Sequence of chain 1.D:
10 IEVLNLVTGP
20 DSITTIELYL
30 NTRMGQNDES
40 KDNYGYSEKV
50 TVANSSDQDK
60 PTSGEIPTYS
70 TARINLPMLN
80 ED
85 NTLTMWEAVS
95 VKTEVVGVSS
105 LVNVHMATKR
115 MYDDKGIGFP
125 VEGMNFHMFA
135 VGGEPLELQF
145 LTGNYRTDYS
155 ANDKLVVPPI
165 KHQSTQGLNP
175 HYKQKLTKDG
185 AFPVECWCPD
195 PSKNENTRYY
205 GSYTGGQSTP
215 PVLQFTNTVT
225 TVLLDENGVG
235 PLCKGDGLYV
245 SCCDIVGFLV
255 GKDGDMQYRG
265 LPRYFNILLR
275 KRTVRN

Sequence of chain 1.C:
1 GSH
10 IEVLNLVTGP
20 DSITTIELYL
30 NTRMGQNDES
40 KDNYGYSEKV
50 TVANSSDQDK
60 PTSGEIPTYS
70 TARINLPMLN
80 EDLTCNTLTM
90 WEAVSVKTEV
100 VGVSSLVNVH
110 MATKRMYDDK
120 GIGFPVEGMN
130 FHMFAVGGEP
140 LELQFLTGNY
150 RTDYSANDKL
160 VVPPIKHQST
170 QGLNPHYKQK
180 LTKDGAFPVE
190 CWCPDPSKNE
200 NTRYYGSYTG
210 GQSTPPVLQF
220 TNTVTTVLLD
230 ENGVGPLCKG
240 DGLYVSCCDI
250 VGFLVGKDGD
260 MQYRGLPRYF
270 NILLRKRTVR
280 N

This small molecule binds to this protein.
Small molecule (SMILES): CC(=O)N[C@H]1[C@H](O[C@@H]2[C@H](O[C@]3(C(=O)O)C[C@H](O)[C@@H](NC(C)=O)[C@H]([C@H](O)[C@H](O)CO)O3)[C@@H](O)[C@H](O[C@H]3[C@H](O)[C@@H](O)[C@H](O)O[C@@H]3CO)O[C@@H]2CO)O[C@H](CO)[C@H](O)[C@@H]1O[C@@H]1O[C@H](CO)[C@H](O)[C@H](O)[C@H]1O

Binding-site contacts:
Ligand atom O6 contacts residue ARG114 of chain 1.C at 3.1 Å (salt-bridge).
Ligand atom O1B contacts residue THR50 of chain 1.D at 3.8 Å.
Ligand atom C6 contacts residue ASP118 of chain 1.C at 3.4 Å.
Ligand atom C10 contacts residue LYS59 of chain 1.D at 3.1 Å.
Ligand atom N5 contacts residue THR50 of chain 1.D at 2.8 Å (h-bond).
Ligand atom C11 contacts residue PRO60 of chain 1.D at 3.9 Å (hydrophobic).
Ligand atom C11 contacts residue HIS109 of chain 1.C at 3.8 Å.
Ligand atom O4 contacts residue THR61 of chain 1.D at 3.7 Å.
Ligand atom C4 contacts residue THR50 of chain 1.D at 4.0 Å.
Ligand atom C11 contacts residue THR50 of chain 1.D at 3.5 Å.
Ligand atom O10 contacts residue LYS59 of chain 1.D at 3.0 Å (salt-bridge).
Ligand atom C11 contacts residue LYS59 of chain 1.D at 3.6 Å.
Ligand atom O9 contacts residue ASN53 of chain 1.D at 3.6 Å.
Ligand atom C3 contacts residue THR61 of chain 1.D at 3.8 Å.
Ligand atom C9 contacts residue ASN53 of chain 1.D at 3.5 Å.
Ligand atom C6 contacts residue THR50 of chain 1.D at 4.0 Å.
Ligand atom C11 contacts residue ASP58 of chain 1.D at 3.8 Å.
Ligand atom O1A contacts residue THR50 of chain 1.D at 3.8 Å.
Ligand atom C9 contacts residue VAL51 of chain 1.D at 3.2 Å (hydrophobic).
Ligand atom C10 contacts residue THR50 of chain 1.D at 3.6 Å.
Ligand atom O6 contacts residue ASN53 of chain 1.D at 2.9 Å (h-bond).
Ligand atom O3 contacts residue LYS119 of chain 1.C at 3.8 Å.
Ligand atom O1A contacts residue THR61 of chain 1.D at 3.3 Å.
Ligand atom C4 contacts residue THR61 of chain 1.D at 3.4 Å.
Ligand atom C6 contacts residue ARG114 of chain 1.C at 3.4 Å.
Ligand atom O7 contacts residue VAL51 of chain 1.D at 4.0 Å.
Ligand atom O10 contacts residue GLN57 of chain 1.D at 3.2 Å (h-bond).
Ligand atom O4 contacts residue LYS119 of chain 1.C at 3.4 Å.
Ligand atom C8 contacts residue VAL51 of chain 1.D at 3.8 Å (hydrophobic).
Ligand atom C11 contacts residue ALA52 of chain 1.D at 3.6 Å (hydrophobic).
Ligand atom C7 contacts residue VAL51 of chain 1.D at 3.5 Å (hydrophobic).
Ligand atom C5 contacts residue LYS59 of chain 1.D at 3.7 Å.
Ligand atom N5 contacts residue LYS59 of chain 1.D at 3.2 Å (salt-bridge).
Ligand atom O4 contacts residue LYS59 of chain 1.D at 2.5 Å (salt-bridge).
Ligand atom C4 contacts residue LYS119 of chain 1.C at 3.8 Å.
Ligand atom C5 contacts residue THR50 of chain 1.D at 3.8 Å.
Ligand atom O10 contacts residue ASP58 of chain 1.D at 4.0 Å.
Ligand atom O10 contacts residue ALA52 of chain 1.D at 3.9 Å.
Ligand atom C1 contacts residue THR50 of chain 1.D at 3.9 Å.
Ligand atom C4 contacts residue LYS59 of chain 1.D at 3.5 Å.